Sequence of chain 4.B:
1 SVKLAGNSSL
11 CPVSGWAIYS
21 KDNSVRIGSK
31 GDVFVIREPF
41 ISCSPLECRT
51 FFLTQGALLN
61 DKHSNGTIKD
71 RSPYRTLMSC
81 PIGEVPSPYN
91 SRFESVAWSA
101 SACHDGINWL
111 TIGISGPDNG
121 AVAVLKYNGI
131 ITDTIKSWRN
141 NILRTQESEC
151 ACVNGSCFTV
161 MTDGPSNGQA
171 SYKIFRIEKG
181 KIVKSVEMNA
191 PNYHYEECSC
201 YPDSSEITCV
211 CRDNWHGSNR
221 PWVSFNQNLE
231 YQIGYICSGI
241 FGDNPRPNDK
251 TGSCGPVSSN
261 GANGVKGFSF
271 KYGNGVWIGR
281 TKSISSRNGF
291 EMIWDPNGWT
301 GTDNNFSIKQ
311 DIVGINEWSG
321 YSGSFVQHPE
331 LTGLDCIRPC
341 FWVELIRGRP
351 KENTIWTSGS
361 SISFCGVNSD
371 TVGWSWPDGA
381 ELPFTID

A protein and the small-molecule ligand that binds it are described below.
Small molecule (SMILES): CCC(CC)O[C@@H]1C=C(P(=O)(O)OCCCCCCN=[N+]=N)C[C@H](N)[C@H]1NC(C)=O

Binding-site contacts:
Ligand atom OP1 contacts residue ARG287 of chain 4.B at 2.8 Å (salt-bridge).
Ligand atom O10 contacts residue ASP70 of chain 4.B at 3.2 Å.
Ligand atom OP1 contacts residue ARG37 of chain 4.B at 3.0 Å (salt-bridge).
Ligand atom OP2 contacts residue ARG287 of chain 4.B at 2.7 Å (salt-bridge).
Ligand atom C24 contacts residue PRO350 of chain 4.B at 3.7 Å (hydrophobic).
Ligand atom C7 contacts residue TYR321 of chain 4.B at 3.2 Å (hydrophobic).
Ligand atom C81 contacts residue ARG144 of chain 4.B at 3.5 Å.
Ligand atom C3 contacts residue GLU38 of chain 4.B at 3.7 Å.
Ligand atom C91 contacts residue GLU196 of chain 4.B at 3.7 Å.
Ligand atom N4 contacts residue GLU38 of chain 4.B at 2.8 Å (salt-bridge).
Ligand atom C81 contacts residue SER166 of chain 4.B at 3.7 Å.
Ligand atom C91 contacts residue ARG212 of chain 4.B at 3.7 Å.
Ligand atom N6 contacts residue PRO350 of chain 4.B at 3.9 Å.
Ligand atom C9 contacts residue GLU196 of chain 4.B at 3.7 Å.
Ligand atom P1 contacts residue ARG287 of chain 4.B at 3.7 Å.
Ligand atom N8 contacts residue ILE68 of chain 4.B at 3.7 Å.
Ligand atom C7 contacts residue ARG212 of chain 4.B at 3.8 Å.
Ligand atom C2 contacts residue TYR321 of chain 4.B at 2.9 Å (hydrophobic).
Ligand atom C4 contacts residue GLU38 of chain 4.B at 3.6 Å.
Ligand atom C82 contacts residue ARG144 of chain 4.B at 3.8 Å.
Ligand atom OP1 contacts residue TYR321 of chain 4.B at 3.3 Å (h-bond).
Ligand atom N7 contacts residue ARG349 of chain 4.B at 3.2 Å (salt-bridge).
Ligand atom N6 contacts residue ARG349 of chain 4.B at 3.8 Å.
Ligand atom C4 contacts residue TYR321 of chain 4.B at 3.6 Å (hydrophobic).
Ligand atom C91 contacts residue ASN214 of chain 4.B at 3.7 Å.
Ligand atom C3 contacts residue TYR321 of chain 4.B at 3.2 Å (hydrophobic).
Ligand atom N4 contacts residue ASP70 of chain 4.B at 3.0 Å (salt-bridge).
Ligand atom O10 contacts residue ARG71 of chain 4.B at 2.9 Å (salt-bridge).
Ligand atom C4 contacts residue ASP70 of chain 4.B at 3.5 Å.
Ligand atom C10 contacts residue ARG71 of chain 4.B at 3.9 Å.
Ligand atom C7 contacts residue GLU197 of chain 4.B at 3.9 Å.
Ligand atom OP2 contacts residue ARG212 of chain 4.B at 3.0 Å (salt-bridge).
Ligand atom C4 contacts residue GLU197 of chain 4.B at 3.9 Å.
Ligand atom C3 contacts residue ASP70 of chain 4.B at 3.3 Å.
Ligand atom P1 contacts residue TYR321 of chain 4.B at 3.4 Å.
Ligand atom C3 contacts residue ARG37 of chain 4.B at 3.9 Å.
Ligand atom N8 contacts residue ARG349 of chain 4.B at 3.1 Å (salt-bridge).
Ligand atom C6 contacts residue GLU197 of chain 4.B at 3.5 Å.
Ligand atom C6 contacts residue TYR321 of chain 4.B at 3.8 Å (hydrophobic).
Ligand atom OP2 contacts residue TYR321 of chain 4.B at 3.7 Å.